Sequence of chain 1.C:
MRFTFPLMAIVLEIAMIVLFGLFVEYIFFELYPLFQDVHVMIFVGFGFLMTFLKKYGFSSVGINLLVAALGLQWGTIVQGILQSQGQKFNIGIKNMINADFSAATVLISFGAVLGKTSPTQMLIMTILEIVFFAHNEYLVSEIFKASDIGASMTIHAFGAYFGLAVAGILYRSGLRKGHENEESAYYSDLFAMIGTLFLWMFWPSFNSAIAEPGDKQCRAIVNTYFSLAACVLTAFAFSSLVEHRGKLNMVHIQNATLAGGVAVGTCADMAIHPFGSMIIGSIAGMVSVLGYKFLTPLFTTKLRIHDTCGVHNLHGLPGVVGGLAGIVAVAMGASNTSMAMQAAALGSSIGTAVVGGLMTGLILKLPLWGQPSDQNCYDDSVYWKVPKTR

Binding-site contacts:
Ligand atom C30 contacts residue TYR190 of chain 1.C at 3.5 Å (hydrophobic).
Ligand atom O09 contacts residue ILE324 of chain 1.C at 3.2 Å.
Ligand atom O84 contacts residue ALA184 of chain 1.C at 3.4 Å.
Ligand atom C32 contacts residue SER192 of chain 1.C at 3.8 Å.
Ligand atom O33 contacts residue TYR190 of chain 1.C at 3.2 Å (h-bond).
Ligand atom C17 contacts residue GLY187 of chain 1.C at 3.5 Å.
Ligand atom O82 contacts residue ILE324 of chain 1.C at 3.4 Å.
Ligand atom C19 contacts residue TYR190 of chain 1.C at 4.1 Å (hydrophobic).
Ligand atom C08 contacts residue ILE324 of chain 1.C at 3.4 Å (hydrophobic).
Ligand atom C17 contacts residue ARG323 of chain 1.C at 3.7 Å.
Ligand atom C15 contacts residue GLY187 of chain 1.C at 3.5 Å.
Ligand atom C19 contacts residue GLY187 of chain 1.C at 3.7 Å.
Ligand atom C85 contacts residue ILE324 of chain 1.C at 4.2 Å (hydrophobic).
Ligand atom C29 contacts residue TYR190 of chain 1.C at 4.2 Å (hydrophobic).
Ligand atom C10 contacts residue LEU322 of chain 1.C at 4.1 Å (hydrophobic).
Ligand atom C32 contacts residue TYR190 of chain 1.C at 3.8 Å (hydrophobic).
Ligand atom C30 contacts residue SER192 of chain 1.C at 4.2 Å.
Ligand atom C10 contacts residue ILE324 of chain 1.C at 3.3 Å (hydrophobic).
Ligand atom O31 contacts residue TYR190 of chain 1.C at 4.0 Å.
Ligand atom C11 contacts residue GLY187 of chain 1.C at 3.7 Å.
Ligand atom C85 contacts residue LEU183 of chain 1.C at 3.8 Å (hydrophobic).
Ligand atom C18 contacts residue ARG323 of chain 1.C at 3.4 Å.
Ligand atom C14 contacts residue ILE188 of chain 1.C at 3.6 Å (hydrophobic).
Ligand atom C10 contacts residue GLY187 of chain 1.C at 3.9 Å.
Ligand atom C24 contacts residue TYR190 of chain 1.C at 3.8 Å (hydrophobic).
Ligand atom C08 contacts residue GLY187 of chain 1.C at 4.1 Å.
Ligand atom C16 contacts residue GLY187 of chain 1.C at 3.8 Å.
Ligand atom O34 contacts residue SER192 of chain 1.C at 3.5 Å.
Ligand atom C29 contacts residue SER192 of chain 1.C at 3.9 Å.
Ligand atom C13 contacts residue ILE188 of chain 1.C at 3.3 Å (hydrophobic).
Ligand atom C01 contacts residue TYR180 of chain 1.C at 3.8 Å (hydrophobic).
Ligand atom C01 contacts residue LEU183 of chain 1.C at 3.8 Å (hydrophobic).
Ligand atom C17 contacts residue LEU322 of chain 1.C at 3.8 Å (hydrophobic).
Ligand atom C85 contacts residue ALA184 of chain 1.C at 3.6 Å (hydrophobic).
Ligand atom C20 contacts residue GLY187 of chain 1.C at 4.1 Å.
Ligand atom C83 contacts residue VAL373 of chain 1.C at 3.7 Å (hydrophobic).
Ligand atom C83 contacts residue LEU377 of chain 1.C at 3.4 Å (hydrophobic).
Ligand atom O82 contacts residue LEU322 of chain 1.C at 3.7 Å.
Ligand atom C18 contacts residue GLY187 of chain 1.C at 4.1 Å.
Ligand atom C26 contacts residue TYR190 of chain 1.C at 4.0 Å (hydrophobic).

This protein binds this small molecule.
Small molecule (SMILES): C[C@@H]1CC[C@@]2(OC1)O[C@H]1[C@@H](O)[C@H]3[C@@H]4CC[C@H]5C[C@@H](O[C@@H]6O[C@H](CO)[C@H](O[C@@H]7O[C@H](CO)[C@@H](O)[C@H](O[C@@H]8OC[C@@H](O)[C@H](O)[C@H]8O)[C@H]7O[C@@H]7O[C@H](CO)[C@H](O)[C@H](O[C@@H]8O[C@H](CO)[C@@H](O)[C@H](O)[C@H]8O)[C@H]7O)[C@H](O)[C@H]6O)[C@H](O)C[C@]5(C)[C@H]4CC[C@]3(C)[C@H]1[C@@H]2C